Binding-site contacts:
Ligand atom N2 contacts residue TYR62 of chain 1.J at 3.0 Å (h-bond).
Ligand atom C3 contacts residue TYR62 of chain 1.J at 3.9 Å (hydrophobic).
Ligand atom O4 contacts residue TRP45 of chain 1.J at 3.4 Å (h-bond).
Ligand atom O3 contacts residue TYR62 of chain 1.J at 4.2 Å.
Ligand atom C7 contacts residue TRP88 of chain 1.J at 3.6 Å (hydrophobic).
Ligand atom C2 contacts residue TYR62 of chain 1.J at 4.0 Å (hydrophobic).
Ligand atom N2 contacts residue PHE98 of chain 1.J at 3.9 Å.
Ligand atom C1 contacts residue TYR62 of chain 1.J at 4.1 Å (hydrophobic).
Ligand atom C3 contacts residue TRP45 of chain 1.J at 4.4 Å (hydrophobic).
Ligand atom O1 contacts residue HIS44 of chain 1.J at 4.1 Å.
Ligand atom O7 contacts residue ASN94 of chain 1.J at 3.7 Å.
Ligand atom C8 contacts residue PHE86 of chain 1.J at 3.8 Å (hydrophobic).
Ligand atom C8 contacts residue TRP88 of chain 1.J at 3.7 Å (hydrophobic).
Ligand atom C7 contacts residue GLY95 of chain 1.J at 4.0 Å.
Ligand atom O7 contacts residue TRP88 of chain 1.J at 2.8 Å (h-bond).
Ligand atom C5 contacts residue HIS44 of chain 1.J at 4.1 Å.
Ligand atom O7 contacts residue PHE98 of chain 1.J at 4.0 Å.
Ligand atom C2 contacts residue ASN94 of chain 1.J at 4.2 Å.
Ligand atom N2 contacts residue GLY95 of chain 1.J at 4.3 Å.
Ligand atom O1 contacts residue GLY95 of chain 1.J at 4.3 Å.
Ligand atom O6 contacts residue ASN94 of chain 1.J at 3.6 Å (h-bond).
Ligand atom O7 contacts residue LEU93 of chain 1.J at 3.7 Å.
Ligand atom C4 contacts residue ASN94 of chain 1.J at 3.8 Å.
Ligand atom O1 contacts residue TYR62 of chain 1.J at 4.3 Å.
Ligand atom C8 contacts residue PHE21 of chain 1.J at 4.5 Å (hydrophobic).
Ligand atom C7 contacts residue PHE98 of chain 1.J at 3.7 Å (hydrophobic).
Ligand atom C2 contacts residue GLY95 of chain 1.J at 3.9 Å.
Ligand atom O5 contacts residue ASN94 of chain 1.J at 4.1 Å.
Ligand atom C7 contacts residue TYR62 of chain 1.J at 3.8 Å (hydrophobic).
Ligand atom C1 contacts residue HIS44 of chain 1.J at 3.9 Å.
Ligand atom O3 contacts residue LEU93 of chain 1.J at 4.5 Å.
Ligand atom C8 contacts residue TYR62 of chain 1.J at 3.5 Å (hydrophobic).
Ligand atom O4 contacts residue HIS44 of chain 1.J at 4.1 Å.
Ligand atom O3 contacts residue TRP45 of chain 1.J at 4.2 Å.
Ligand atom C3 contacts residue ASN94 of chain 1.J at 4.2 Å.
Ligand atom O1 contacts residue PHE98 of chain 1.J at 4.0 Å.
Ligand atom O3 contacts residue ASN94 of chain 1.J at 4.1 Å.
Ligand atom C8 contacts residue PHE98 of chain 1.J at 3.6 Å (hydrophobic).
Ligand atom C5 contacts residue ASN94 of chain 1.J at 4.3 Å.
Ligand atom O7 contacts residue GLY95 of chain 1.J at 3.1 Å (h-bond).

This small molecule binds to this protein.
Small molecule (SMILES): CC(=O)N[C@@H]1[C@@H](O)[C@H](O)[C@@H](CO)O[C@H]1O

Sequence of chain 1.J:
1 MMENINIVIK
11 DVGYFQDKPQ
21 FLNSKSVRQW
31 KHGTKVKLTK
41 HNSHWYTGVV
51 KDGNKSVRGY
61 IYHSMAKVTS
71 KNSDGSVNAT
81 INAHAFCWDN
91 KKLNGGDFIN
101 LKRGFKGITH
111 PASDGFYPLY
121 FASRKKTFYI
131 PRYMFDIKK